A protein and the small-molecule ligand that binds it are described below.
Small molecule (SMILES): C[C@@H](O)[C@@H](C)O

Sequence of chain 1.A:
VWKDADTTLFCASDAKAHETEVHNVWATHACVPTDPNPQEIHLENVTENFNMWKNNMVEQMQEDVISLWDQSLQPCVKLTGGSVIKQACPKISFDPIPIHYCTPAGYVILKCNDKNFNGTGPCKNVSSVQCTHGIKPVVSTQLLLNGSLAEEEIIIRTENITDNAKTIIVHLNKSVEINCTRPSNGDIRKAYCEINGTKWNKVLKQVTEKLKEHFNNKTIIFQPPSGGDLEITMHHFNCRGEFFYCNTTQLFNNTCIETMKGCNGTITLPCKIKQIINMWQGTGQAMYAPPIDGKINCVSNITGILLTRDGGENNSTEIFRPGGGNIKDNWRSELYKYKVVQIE

Sequence of chain 1.B:
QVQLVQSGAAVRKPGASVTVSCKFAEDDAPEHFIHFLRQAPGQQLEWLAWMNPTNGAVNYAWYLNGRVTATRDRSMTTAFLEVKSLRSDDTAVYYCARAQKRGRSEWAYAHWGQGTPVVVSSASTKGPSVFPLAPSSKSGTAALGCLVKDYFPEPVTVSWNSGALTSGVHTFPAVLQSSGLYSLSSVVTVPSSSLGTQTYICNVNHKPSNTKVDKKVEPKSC

Binding-site contacts:
Ligand atom C2 contacts residue TRP288 of chain 1.A at 3.6 Å (hydrophobic).
Ligand atom C1 contacts residue ASN286 of chain 1.A at 3.4 Å.
Ligand atom C3 contacts residue GLU237 of chain 1.A at 4.2 Å.
Ligand atom O5 contacts residue ASN64 of chain 1.B at 3.7 Å.
Ligand atom C4 contacts residue TRP288 of chain 1.A at 3.9 Å (hydrophobic).
Ligand atom C4 contacts residue GLY333 of chain 1.A at 3.5 Å.
Ligand atom C1 contacts residue GLU237 of chain 1.A at 3.9 Å.
Ligand atom C4 contacts residue ILE335 of chain 1.A at 4.2 Å (hydrophobic).
Ligand atom O5 contacts residue NA1 of chain 1.R at 3.3 Å (h-bond).
Ligand atom O5 contacts residue THR63 of chain 1.B at 3.9 Å.
Ligand atom O6 contacts residue ILE238 of chain 1.A at 4.0 Å.
Ligand atom C2 contacts residue MET287 of chain 1.A at 4.2 Å (hydrophobic).
Ligand atom C1 contacts residue MET287 of chain 1.A at 3.7 Å (hydrophobic).
Ligand atom C3 contacts residue ASN64 of chain 1.B at 4.2 Å.
Ligand atom O5 contacts residue MET287 of chain 1.A at 4.4 Å.
Ligand atom C3 contacts residue ILE238 of chain 1.A at 4.2 Å (hydrophobic).
Ligand atom C3 contacts residue GLY333 of chain 1.A at 3.8 Å.
Ligand atom C4 contacts residue THR141 of chain 1.A at 4.1 Å.
Ligand atom O6 contacts residue ASN64 of chain 1.B at 3.0 Å (h-bond).
Ligand atom O6 contacts residue GLY333 of chain 1.A at 3.0 Å (h-bond).
Ligand atom C1 contacts residue TRP288 of chain 1.A at 3.3 Å (hydrophobic).
Ligand atom C4 contacts residue GLU237 of chain 1.A at 4.4 Å.